A small-molecule ligand and the protein it binds are described below.
Small molecule (SMILES): CSC[C@H]1O[C@@H](n2cnc3c(N)ncnc32)[C@H](O)[C@@H]1O

Sequence of chain 1.B:
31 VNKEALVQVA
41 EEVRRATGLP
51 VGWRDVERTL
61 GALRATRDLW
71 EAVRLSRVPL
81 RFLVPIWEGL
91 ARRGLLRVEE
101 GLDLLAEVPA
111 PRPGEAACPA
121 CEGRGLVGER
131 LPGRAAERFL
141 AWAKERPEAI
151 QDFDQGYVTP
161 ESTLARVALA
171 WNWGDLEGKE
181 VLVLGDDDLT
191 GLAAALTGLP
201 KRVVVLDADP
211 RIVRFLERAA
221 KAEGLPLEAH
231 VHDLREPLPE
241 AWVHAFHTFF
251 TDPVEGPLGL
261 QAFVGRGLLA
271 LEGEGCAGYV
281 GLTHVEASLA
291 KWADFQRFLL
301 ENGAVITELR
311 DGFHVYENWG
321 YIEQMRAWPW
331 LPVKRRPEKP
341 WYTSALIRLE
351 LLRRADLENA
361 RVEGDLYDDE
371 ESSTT

Binding-site contacts:
Ligand atom N3 contacts residue ALA208 of chain 1.B at 3.2 Å (h-bond).
Ligand atom C2 contacts residue LEU234 of chain 1.B at 3.4 Å (hydrophobic).
Ligand atom C3' contacts residue ASP187 of chain 1.B at 3.7 Å.
Ligand atom N1 contacts residue ASP233 of chain 1.B at 3.5 Å.
Ligand atom C3' contacts residue ASP207 of chain 1.B at 3.6 Å.
Ligand atom N6 contacts residue ASP233 of chain 1.B at 2.8 Å (salt-bridge).
Ligand atom C5 contacts residue TYR367 of chain 1.B at 3.5 Å (hydrophobic).
Ligand atom N6 contacts residue ARG235 of chain 1.B at 3.7 Å.
Ligand atom CS contacts residue VAL254 of chain 1.B at 3.6 Å (hydrophobic).
Ligand atom C5 contacts residue PHE263 of chain 1.B at 3.8 Å (hydrophobic).
Ligand atom O2' contacts residue ASP207 of chain 1.B at 2.7 Å (salt-bridge).
Ligand atom N6 contacts residue TYR367 of chain 1.B at 3.3 Å (h-bond).
Ligand atom N6 contacts residue LEU366 of chain 1.B at 3.8 Å.
Ligand atom O3' contacts residue ASP187 of chain 1.B at 2.9 Å (salt-bridge).
Ligand atom C5' contacts residue N4P1 of chain 1.H at 3.4 Å.
Ligand atom CS contacts residue ASP252 of chain 1.B at 3.6 Å.
Ligand atom N1 contacts residue LEU234 of chain 1.B at 2.9 Å (h-bond).
Ligand atom S5' contacts residue N4P1 of chain 1.H at 3.6 Å.
Ligand atom C5' contacts residue ASP252 of chain 1.B at 3.6 Å.
Ligand atom O2' contacts residue GLN155 of chain 1.B at 3.0 Å (h-bond).
Ligand atom C8 contacts residue PHE153 of chain 1.B at 3.1 Å (hydrophobic).
Ligand atom N1 contacts residue ALA208 of chain 1.B at 3.5 Å.
Ligand atom C2 contacts residue ALA208 of chain 1.B at 3.3 Å (hydrophobic).
Ligand atom S5' contacts residue ASP154 of chain 1.B at 3.5 Å (salt-bridge).
Ligand atom O4' contacts residue GLY185 of chain 1.B at 3.5 Å.
Ligand atom C4' contacts residue GLY185 of chain 1.B at 3.7 Å.
Ligand atom O3' contacts residue ASP207 of chain 1.B at 2.7 Å (salt-bridge).
Ligand atom C2' contacts residue ASP207 of chain 1.B at 3.6 Å.
Ligand atom C2' contacts residue PHE153 of chain 1.B at 3.7 Å (hydrophobic).
Ligand atom C5' contacts residue ASP187 of chain 1.B at 3.5 Å.
Ligand atom C6 contacts residue ASP233 of chain 1.B at 3.6 Å.
Ligand atom C6 contacts residue ALA208 of chain 1.B at 3.7 Å (hydrophobic).
Ligand atom N1 contacts residue HIS232 of chain 1.B at 3.8 Å.
Ligand atom O3' contacts residue ASP186 of chain 1.B at 3.5 Å (salt-bridge).
Ligand atom O2' contacts residue PHE153 of chain 1.B at 3.3 Å.
Ligand atom C2 contacts residue HIS232 of chain 1.B at 3.3 Å.
Ligand atom C1' contacts residue ASP207 of chain 1.B at 3.4 Å.
Ligand atom S5' contacts residue PHE153 of chain 1.B at 3.5 Å (h-bond).
Ligand atom O4' contacts residue PHE263 of chain 1.B at 3.8 Å.
Ligand atom N7 contacts residue TYR367 of chain 1.B at 2.8 Å (h-bond).